Binding-site contacts:
Ligand atom F3 contacts residue MET151 of chain 4.A at 3.7 Å.
Ligand atom C3 contacts residue LEU106 of chain 4.A at 3.8 Å (hydrophobic).
Ligand atom F1 contacts residue MET224 of chain 4.A at 3.6 Å.
Ligand atom C2A contacts residue PHE186 of chain 4.A at 3.5 Å (hydrophobic).
Ligand atom C2C contacts residue ILE104 of chain 4.A at 3.8 Å (hydrophobic).
Ligand atom CM6 contacts residue TYR152 of chain 4.A at 3.4 Å (hydrophobic).
Ligand atom C2C contacts residue TYR128 of chain 4.A at 3.2 Å (hydrophobic).
Ligand atom CM3 contacts residue ASN219 of chain 4.A at 3.8 Å.
Ligand atom N3A contacts residue TYR152 of chain 4.A at 3.8 Å.
Ligand atom CM2 contacts residue ILE104 of chain 4.A at 3.6 Å (hydrophobic).
Ligand atom F3 contacts residue SER175 of chain 4.A at 2.8 Å.
Ligand atom F1 contacts residue ALA150 of chain 4.A at 3.8 Å.
Ligand atom C3A contacts residue PHE186 of chain 4.A at 3.7 Å (hydrophobic).
Ligand atom CM2 contacts residue MET224 of chain 4.A at 3.5 Å (hydrophobic).
Ligand atom C4 contacts residue TYR197 of chain 4.A at 3.4 Å (hydrophobic).
Ligand atom N1A contacts residue ALA24 of chain 4.C at 3.2 Å.
Ligand atom F3 contacts residue PRO174 of chain 4.A at 2.9 Å.
Ligand atom F1 contacts residue PHE186 of chain 4.A at 3.8 Å.
Ligand atom F3 contacts residue ALA150 of chain 4.A at 2.7 Å.
Ligand atom CM2 contacts residue TYR128 of chain 4.A at 3.4 Å (hydrophobic).
Ligand atom CM6 contacts residue VAL188 of chain 4.A at 3.8 Å (hydrophobic).
Ligand atom CM4 contacts residue ALA150 of chain 4.A at 3.6 Å (hydrophobic).
Ligand atom F3 contacts residue TYR152 of chain 4.A at 3.6 Å.
Ligand atom N1A contacts residue PRO174 of chain 4.A at 3.5 Å.
Ligand atom CM4 contacts residue VAL176 of chain 4.A at 3.8 Å (hydrophobic).
Ligand atom C5B contacts residue TYR152 of chain 4.A at 3.5 Å (hydrophobic).
Ligand atom C1C contacts residue TYR197 of chain 4.A at 3.5 Å (hydrophobic).
Ligand atom C6B contacts residue TYR152 of chain 4.A at 3.6 Å (hydrophobic).
Ligand atom O1 contacts residue MET221 of chain 4.A at 3.7 Å.
Ligand atom N3A contacts residue PHE186 of chain 4.A at 3.4 Å.
Ligand atom C2B contacts residue ILE104 of chain 4.A at 3.8 Å (hydrophobic).
Ligand atom C3C contacts residue TYR128 of chain 4.A at 3.3 Å (hydrophobic).
Ligand atom O1A contacts residue ALA24 of chain 4.C at 3.3 Å.
Ligand atom O1A contacts residue PRO174 of chain 4.A at 3.5 Å.
Ligand atom C1C contacts residue TYR128 of chain 4.A at 3.5 Å (hydrophobic).
Ligand atom CM6 contacts residue LEU25 of chain 4.C at 3.8 Å (hydrophobic).
Ligand atom F2 contacts residue VAL176 of chain 4.A at 2.7 Å.
Ligand atom C2A contacts residue TYR152 of chain 4.A at 3.7 Å (hydrophobic).
Ligand atom C3B contacts residue MET224 of chain 4.A at 3.6 Å (hydrophobic).
Ligand atom F3 contacts residue VAL176 of chain 4.A at 3.6 Å.

Sequence of chain 5.C:
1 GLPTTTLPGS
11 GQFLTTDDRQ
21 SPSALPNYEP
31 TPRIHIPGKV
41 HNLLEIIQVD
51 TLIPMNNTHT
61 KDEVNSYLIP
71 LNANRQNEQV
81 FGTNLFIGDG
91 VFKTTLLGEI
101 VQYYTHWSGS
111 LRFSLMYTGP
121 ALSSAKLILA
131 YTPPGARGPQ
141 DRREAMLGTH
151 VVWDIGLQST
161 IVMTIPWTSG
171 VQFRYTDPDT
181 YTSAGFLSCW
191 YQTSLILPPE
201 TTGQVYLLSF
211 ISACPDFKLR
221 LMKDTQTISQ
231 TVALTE

This small molecule binds to this protein.
Small molecule (SMILES): Cc1cc(CCCOc2c(C)cc(-c3noc(C(F)(F)F)n3)cc2C)on1

Sequence of chain 4.C:
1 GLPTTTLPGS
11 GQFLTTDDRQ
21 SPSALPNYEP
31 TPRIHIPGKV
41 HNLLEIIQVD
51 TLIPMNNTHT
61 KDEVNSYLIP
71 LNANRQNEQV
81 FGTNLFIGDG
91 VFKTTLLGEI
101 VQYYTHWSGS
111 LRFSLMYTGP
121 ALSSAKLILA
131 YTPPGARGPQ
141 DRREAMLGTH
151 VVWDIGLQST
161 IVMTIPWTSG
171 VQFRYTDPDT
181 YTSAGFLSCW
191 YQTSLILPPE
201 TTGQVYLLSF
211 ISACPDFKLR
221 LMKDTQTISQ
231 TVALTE

Sequence of chain 4.A:
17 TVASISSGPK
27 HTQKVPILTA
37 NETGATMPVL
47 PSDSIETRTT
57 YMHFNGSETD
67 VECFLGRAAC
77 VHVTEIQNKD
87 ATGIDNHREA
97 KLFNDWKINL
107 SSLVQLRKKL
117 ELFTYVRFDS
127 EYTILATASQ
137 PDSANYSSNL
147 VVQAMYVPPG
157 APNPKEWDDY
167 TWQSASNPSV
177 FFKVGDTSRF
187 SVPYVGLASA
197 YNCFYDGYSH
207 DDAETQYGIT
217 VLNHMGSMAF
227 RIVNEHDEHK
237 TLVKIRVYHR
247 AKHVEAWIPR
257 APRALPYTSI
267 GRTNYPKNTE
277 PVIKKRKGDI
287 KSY